Sequence of chain 49.A:
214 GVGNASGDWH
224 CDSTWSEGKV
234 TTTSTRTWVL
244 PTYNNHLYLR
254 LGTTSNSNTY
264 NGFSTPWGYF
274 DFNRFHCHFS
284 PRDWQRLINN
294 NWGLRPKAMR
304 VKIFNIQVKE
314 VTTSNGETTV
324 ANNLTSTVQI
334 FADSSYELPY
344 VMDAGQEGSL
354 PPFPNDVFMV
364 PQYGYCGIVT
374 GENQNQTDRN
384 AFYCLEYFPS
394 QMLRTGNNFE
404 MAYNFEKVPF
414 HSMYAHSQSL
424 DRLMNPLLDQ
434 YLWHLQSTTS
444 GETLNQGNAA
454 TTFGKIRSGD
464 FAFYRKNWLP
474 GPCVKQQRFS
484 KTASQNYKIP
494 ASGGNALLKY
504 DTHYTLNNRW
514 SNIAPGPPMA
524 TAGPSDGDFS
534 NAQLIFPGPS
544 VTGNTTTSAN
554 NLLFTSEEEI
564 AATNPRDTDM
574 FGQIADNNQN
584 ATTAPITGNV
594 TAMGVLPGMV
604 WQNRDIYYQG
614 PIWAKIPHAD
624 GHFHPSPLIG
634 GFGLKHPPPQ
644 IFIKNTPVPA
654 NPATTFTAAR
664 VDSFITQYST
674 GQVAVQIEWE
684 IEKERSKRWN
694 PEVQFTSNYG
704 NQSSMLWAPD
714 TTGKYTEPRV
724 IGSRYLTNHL

Sequence of chain 4.A:
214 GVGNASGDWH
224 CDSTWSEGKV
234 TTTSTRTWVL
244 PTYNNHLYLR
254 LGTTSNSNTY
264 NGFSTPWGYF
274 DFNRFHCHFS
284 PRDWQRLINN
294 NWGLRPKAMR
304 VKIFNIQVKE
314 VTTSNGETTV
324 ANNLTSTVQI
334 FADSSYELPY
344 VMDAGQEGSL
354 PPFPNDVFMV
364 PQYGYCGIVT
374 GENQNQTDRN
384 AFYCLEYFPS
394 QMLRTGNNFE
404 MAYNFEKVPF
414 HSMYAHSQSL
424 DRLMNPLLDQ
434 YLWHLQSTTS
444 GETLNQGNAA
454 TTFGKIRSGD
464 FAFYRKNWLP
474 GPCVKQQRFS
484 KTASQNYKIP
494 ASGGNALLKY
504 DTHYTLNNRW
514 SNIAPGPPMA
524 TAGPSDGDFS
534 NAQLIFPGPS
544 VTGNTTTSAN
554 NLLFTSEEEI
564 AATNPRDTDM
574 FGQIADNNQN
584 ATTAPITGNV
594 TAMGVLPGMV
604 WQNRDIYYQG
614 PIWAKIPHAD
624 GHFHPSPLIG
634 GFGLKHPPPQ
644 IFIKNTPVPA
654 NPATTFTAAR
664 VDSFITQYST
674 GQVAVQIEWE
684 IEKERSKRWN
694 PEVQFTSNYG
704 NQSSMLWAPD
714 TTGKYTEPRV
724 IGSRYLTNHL

Binding-site contacts:
Ligand atom N9 contacts residue PRO412 of chain 4.A at 4.2 Å.
Ligand atom N6 contacts residue GLY636 of chain 4.A at 3.2 Å (h-bond).
Ligand atom N6 contacts residue SER629 of chain 4.A at 3.0 Å (h-bond).
Ligand atom C8 contacts residue PRO628 of chain 4.A at 3.8 Å (hydrophobic).
Ligand atom C5 contacts residue SER629 of chain 4.A at 3.5 Å.
Ligand atom P contacts residue HIS625 of chain 49.A at 3.9 Å.
Ligand atom C4 contacts residue PRO628 of chain 4.A at 3.0 Å (hydrophobic).
Ligand atom C2' contacts residue PRO628 of chain 4.A at 3.6 Å (hydrophobic).
Ligand atom O3' contacts residue PRO628 of chain 4.A at 4.1 Å.
Ligand atom C1' contacts residue HIS627 of chain 4.A at 4.3 Å.
Ligand atom C2 contacts residue GLY636 of chain 4.A at 3.2 Å.
Ligand atom C8 contacts residue HIS627 of chain 4.A at 3.5 Å.
Ligand atom C8 contacts residue SER629 of chain 4.A at 4.2 Å.
Ligand atom N6 contacts residue GLY634 of chain 4.A at 3.8 Å.
Ligand atom N6 contacts residue PRO628 of chain 4.A at 3.4 Å (h-bond).
Ligand atom C3' contacts residue HIS627 of chain 4.A at 4.3 Å.
Ligand atom N7 contacts residue PRO628 of chain 4.A at 3.3 Å (h-bond).
Ligand atom N7 contacts residue HIS627 of chain 4.A at 4.1 Å.
Ligand atom N1 contacts residue PRO628 of chain 4.A at 3.2 Å (h-bond).
Ligand atom N3 contacts residue PRO628 of chain 4.A at 3.5 Å (h-bond).
Ligand atom C2' contacts residue HIS627 of chain 4.A at 3.2 Å.
Ligand atom N1 contacts residue GLY636 of chain 4.A at 2.9 Å (h-bond).
Ligand atom C5 contacts residue PRO628 of chain 4.A at 2.7 Å (hydrophobic).
Ligand atom N1 contacts residue VAL411 of chain 4.A at 4.3 Å.
Ligand atom N9 contacts residue PRO628 of chain 4.A at 3.7 Å.
Ligand atom C5 contacts residue PRO412 of chain 4.A at 4.2 Å (hydrophobic).
Ligand atom C6 contacts residue PRO412 of chain 4.A at 4.3 Å (hydrophobic).
Ligand atom O2P contacts residue ASP623 of chain 49.A at 3.2 Å (salt-bridge).
Ligand atom C8 contacts residue PRO412 of chain 4.A at 4.3 Å (hydrophobic).
Ligand atom N7 contacts residue PRO412 of chain 4.A at 4.3 Å.
Ligand atom C6 contacts residue PRO628 of chain 4.A at 2.8 Å (hydrophobic).
Ligand atom O1P contacts residue HIS625 of chain 49.A at 2.8 Å (h-bond).
Ligand atom C6 contacts residue GLY636 of chain 4.A at 3.6 Å.
Ligand atom N6 contacts residue PHE635 of chain 4.A at 3.7 Å.
Ligand atom C2 contacts residue PRO628 of chain 4.A at 3.5 Å (hydrophobic).
Ligand atom C1' contacts residue PRO628 of chain 4.A at 3.9 Å (hydrophobic).
Ligand atom C6 contacts residue SER629 of chain 4.A at 3.5 Å.
Ligand atom N7 contacts residue SER629 of chain 4.A at 3.1 Å (h-bond).
Ligand atom N7 contacts residue ASN606 of chain 4.A at 4.2 Å.
Ligand atom C4 contacts residue PRO412 of chain 4.A at 4.1 Å (hydrophobic).

This small molecule binds to this protein.
Small molecule (SMILES): Nc1ncnc2c1ncn2[C@H]1C[C@H](O)[C@@H](COP(=O)(O)O)O1